Binding-site contacts:
Ligand atom CAF contacts residue ILE43 of chain 1.D at 3.9 Å (hydrophobic).
Ligand atom CAN contacts residue LEU172 of chain 1.D at 3.9 Å (hydrophobic).
Ligand atom NAL contacts residue ALA64 of chain 1.D at 3.3 Å.
Ligand atom CAE contacts residue ILE43 of chain 1.D at 3.9 Å (hydrophobic).
Ligand atom NAL contacts residue GLU117 of chain 1.D at 3.0 Å (salt-bridge).
Ligand atom CAG contacts residue ILE43 of chain 1.D at 3.8 Å (hydrophobic).
Ligand atom NAA contacts residue SER120 of chain 1.D at 3.5 Å (h-bond).
Ligand atom CAF contacts residue ASN122 of chain 1.D at 3.7 Å.
Ligand atom CAP contacts residue LEU172 of chain 1.D at 3.6 Å (hydrophobic).
Ligand atom CAN contacts residue ALA64 of chain 1.D at 3.9 Å (hydrophobic).
Ligand atom CAO contacts residue ALA64 of chain 1.D at 3.9 Å (hydrophobic).
Ligand atom CAM contacts residue ALA64 of chain 1.D at 3.5 Å (hydrophobic).
Ligand atom CAO contacts residue LEU172 of chain 1.D at 3.4 Å (hydrophobic).
Ligand atom CAK contacts residue LEU172 of chain 1.D at 3.4 Å (hydrophobic).
Ligand atom CAI contacts residue MET118 of chain 1.D at 3.3 Å (hydrophobic).
Ligand atom NAL contacts residue LEU172 of chain 1.D at 3.8 Å.
Ligand atom CAK contacts residue ALA64 of chain 1.D at 3.5 Å (hydrophobic).
Ligand atom CAR contacts residue VAL51 of chain 1.D at 3.9 Å (hydrophobic).
Ligand atom CAI contacts residue LEU119 of chain 1.D at 3.4 Å (hydrophobic).
Ligand atom CAU contacts residue VAL184 of chain 1.D at 3.8 Å (hydrophobic).
Ligand atom CAM contacts residue GLU117 of chain 1.D at 3.9 Å.
Ligand atom CAC contacts residue ILE43 of chain 1.D at 3.6 Å (hydrophobic).
Ligand atom NAJ contacts residue MET118 of chain 1.D at 3.2 Å.
Ligand atom CAT contacts residue LYS66 of chain 1.D at 3.6 Å.
Ligand atom CAM contacts residue PHE116 of chain 1.D at 3.8 Å (hydrophobic).
Ligand atom NAS contacts residue VAL51 of chain 1.D at 3.3 Å.
Ligand atom CAC contacts residue SER120 of chain 1.D at 3.3 Å.
Ligand atom CAI contacts residue LEU172 of chain 1.D at 3.9 Å (hydrophobic).
Ligand atom CAG contacts residue ASP125 of chain 1.D at 3.6 Å.
Ligand atom CAB contacts residue SER120 of chain 1.D at 3.4 Å.
Ligand atom CAD contacts residue ILE43 of chain 1.D at 3.7 Å (hydrophobic).
Ligand atom NAJ contacts residue LEU119 of chain 1.D at 3.0 Å (h-bond).
Ligand atom CAF contacts residue ASP125 of chain 1.D at 3.7 Å.
Ligand atom NAJ contacts residue LEU172 of chain 1.D at 3.6 Å.
Ligand atom CAV contacts residue VAL184 of chain 1.D at 3.8 Å (hydrophobic).
Ligand atom CAH contacts residue LEU172 of chain 1.D at 3.9 Å (hydrophobic).
Ligand atom CAT contacts residue VAL51 of chain 1.D at 3.6 Å (hydrophobic).
Ligand atom NAS contacts residue LYS66 of chain 1.D at 3.3 Å.
Ligand atom CAB contacts residue ILE43 of chain 1.D at 3.6 Å (hydrophobic).
Ligand atom CAK contacts residue GLU117 of chain 1.D at 3.9 Å.

Sequence of chain 1.D:
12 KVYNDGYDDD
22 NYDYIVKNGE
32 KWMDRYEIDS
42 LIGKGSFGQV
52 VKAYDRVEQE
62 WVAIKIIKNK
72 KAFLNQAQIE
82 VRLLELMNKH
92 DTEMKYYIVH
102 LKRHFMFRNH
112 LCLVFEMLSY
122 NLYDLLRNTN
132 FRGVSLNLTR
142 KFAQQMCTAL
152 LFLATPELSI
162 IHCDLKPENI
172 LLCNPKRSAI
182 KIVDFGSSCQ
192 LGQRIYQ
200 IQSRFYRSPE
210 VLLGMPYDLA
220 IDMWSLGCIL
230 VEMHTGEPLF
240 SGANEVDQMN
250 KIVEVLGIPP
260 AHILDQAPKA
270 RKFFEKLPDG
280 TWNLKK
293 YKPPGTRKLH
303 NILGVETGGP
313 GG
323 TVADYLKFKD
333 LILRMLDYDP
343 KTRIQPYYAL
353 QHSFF

The protein below binds the small molecule below.
Small molecule (SMILES): Nc1cccc(-c2cnc3[nH]cc(-c4cccnc4)c3c2)c1